A small-molecule ligand and the protein it binds are described below.
Small molecule (SMILES): COC1=C(OC)C(=O)C(C/C=C(/C)CCC=C(C)CC/C=C(/C)CC/C=C(\C)CC/C=C(\C)CC/C=C(\C)CC/C=C(/C)CCC=C(C)CCC=C(C)CCC=C(C)C)=C(C)C1=O

Sequence of chain 1.PA:
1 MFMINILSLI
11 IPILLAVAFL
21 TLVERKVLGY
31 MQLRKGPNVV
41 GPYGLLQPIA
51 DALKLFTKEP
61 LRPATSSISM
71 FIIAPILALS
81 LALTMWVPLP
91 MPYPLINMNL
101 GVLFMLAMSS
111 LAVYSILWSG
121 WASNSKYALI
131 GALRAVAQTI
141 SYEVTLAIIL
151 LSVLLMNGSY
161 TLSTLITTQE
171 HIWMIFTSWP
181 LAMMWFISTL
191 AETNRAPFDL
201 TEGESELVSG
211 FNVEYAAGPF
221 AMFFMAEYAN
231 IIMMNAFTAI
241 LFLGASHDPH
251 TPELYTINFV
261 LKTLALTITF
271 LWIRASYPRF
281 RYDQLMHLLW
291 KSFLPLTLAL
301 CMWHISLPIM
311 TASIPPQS

Binding-site contacts:
Ligand atom C9 contacts residue ARG25 of chain 1.PA at 4.0 Å.
Ligand atom C11 contacts residue PHE224 of chain 1.PA at 3.5 Å (hydrophobic).
Ligand atom C28 contacts residue LEU14 of chain 1.PA at 3.9 Å (hydrophobic).
Ligand atom C20 contacts residue ALA221 of chain 1.PA at 3.8 Å (hydrophobic).
Ligand atom CM2 contacts residue ARG34 of chain 1.PA at 3.9 Å.
Ligand atom CM3 contacts residue MET164 of chain 1.P at 3.9 Å (hydrophobic).
Ligand atom C21 contacts residue MET225 of chain 1.PA at 3.6 Å (hydrophobic).
Ligand atom CM5 contacts residue ARG274 of chain 1.PA at 3.8 Å.
Ligand atom C26 contacts residue LEU14 of chain 1.PA at 3.8 Å (hydrophobic).
Ligand atom C10 contacts residue VAL52 of chain 1.C at 3.6 Å (hydrophobic).
Ligand atom C10 contacts residue ARG25 of chain 1.PA at 4.0 Å.
Ligand atom O1 contacts residue ARG25 of chain 1.PA at 3.2 Å.
Ligand atom CM2 contacts residue ASP47 of chain 1.C at 3.2 Å.
Ligand atom O2 contacts residue ASP47 of chain 1.C at 3.9 Å.
Ligand atom C31 contacts residue ILE11 of chain 1.PA at 3.6 Å (hydrophobic).
Ligand atom C14 contacts residue PHE224 of chain 1.PA at 3.5 Å (hydrophobic).
Ligand atom C22 contacts residue MET225 of chain 1.PA at 3.9 Å (hydrophobic).
Ligand atom C31 contacts residue LEU15 of chain 1.PA at 3.9 Å (hydrophobic).
Ligand atom C15 contacts residue TRP23 of chain 1.C at 3.5 Å (hydrophobic).
Ligand atom C11 contacts residue ARG25 of chain 1.PA at 3.9 Å.
Ligand atom C7 contacts residue PHE224 of chain 1.PA at 3.9 Å (hydrophobic).
Ligand atom C16 contacts residue ASP51 of chain 1.PA at 3.7 Å.
Ligand atom C13 contacts residue ASP51 of chain 1.PA at 3.5 Å.
Ligand atom C12 contacts residue PHE224 of chain 1.PA at 3.5 Å (hydrophobic).
Ligand atom C27 contacts residue LEU14 of chain 1.PA at 3.9 Å (hydrophobic).
Ligand atom C12 contacts residue ASP51 of chain 1.PA at 3.9 Å.
Ligand atom C13 contacts residue PHE224 of chain 1.PA at 3.8 Å (hydrophobic).
Ligand atom O2 contacts residue ARG34 of chain 1.PA at 3.9 Å.
Ligand atom C23 contacts residue ALA18 of chain 1.PA at 3.8 Å (hydrophobic).
Ligand atom C15 contacts residue PHE224 of chain 1.PA at 3.6 Å (hydrophobic).
Ligand atom C25 contacts residue ILE49 of chain 1.PA at 3.7 Å (hydrophobic).
Ligand atom C5 contacts residue ARG274 of chain 1.PA at 3.9 Å.
Ligand atom C27 contacts residue LEU15 of chain 1.PA at 3.5 Å (hydrophobic).
Ligand atom C30 contacts residue ILE11 of chain 1.PA at 4.0 Å (hydrophobic).
Ligand atom C15 contacts residue LEU55 of chain 1.PA at 3.7 Å (hydrophobic).
Ligand atom C13 contacts residue THR21 of chain 1.PA at 3.7 Å.
Ligand atom C20 contacts residue ALA52 of chain 1.PA at 3.9 Å (hydrophobic).
Ligand atom C8 contacts residue PHE224 of chain 1.PA at 3.6 Å (hydrophobic).
Ligand atom C19 contacts residue ALA52 of chain 1.PA at 3.6 Å (hydrophobic).
Ligand atom C23 contacts residue ALA52 of chain 1.PA at 3.5 Å (hydrophobic).

Sequence of chain 1.C:
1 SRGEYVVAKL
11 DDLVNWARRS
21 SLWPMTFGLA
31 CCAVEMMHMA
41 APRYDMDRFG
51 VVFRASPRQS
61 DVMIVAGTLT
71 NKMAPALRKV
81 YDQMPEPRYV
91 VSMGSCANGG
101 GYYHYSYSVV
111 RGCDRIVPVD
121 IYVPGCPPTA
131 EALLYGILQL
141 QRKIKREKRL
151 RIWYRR

Sequence of chain 1.P:
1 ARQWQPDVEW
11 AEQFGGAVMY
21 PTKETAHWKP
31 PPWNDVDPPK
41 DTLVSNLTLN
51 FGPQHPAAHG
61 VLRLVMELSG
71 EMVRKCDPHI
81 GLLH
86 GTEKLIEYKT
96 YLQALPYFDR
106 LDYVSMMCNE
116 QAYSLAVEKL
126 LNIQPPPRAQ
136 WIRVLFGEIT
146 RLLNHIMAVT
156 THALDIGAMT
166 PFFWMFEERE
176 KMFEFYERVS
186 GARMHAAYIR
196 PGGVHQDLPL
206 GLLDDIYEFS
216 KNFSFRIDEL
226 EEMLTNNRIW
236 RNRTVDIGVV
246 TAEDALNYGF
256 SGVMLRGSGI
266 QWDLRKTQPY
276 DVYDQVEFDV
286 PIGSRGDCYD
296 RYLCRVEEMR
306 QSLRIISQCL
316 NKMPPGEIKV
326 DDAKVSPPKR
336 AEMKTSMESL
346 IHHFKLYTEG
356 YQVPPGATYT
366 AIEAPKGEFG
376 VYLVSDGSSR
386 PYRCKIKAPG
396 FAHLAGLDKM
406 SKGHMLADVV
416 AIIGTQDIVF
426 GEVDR